Sequence of chain 2.B:
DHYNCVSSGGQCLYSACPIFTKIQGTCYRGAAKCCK

Binding-site contacts:
Ligand atom OXT contacts residue CYS27 of chain 1.D at 4.5 Å.
Ligand atom O contacts residue THR26 of chain 1.D at 4.2 Å.
Ligand atom OXT contacts residue ASP1 of chain 2.B at 4.3 Å.
Ligand atom CA contacts residue THR26 of chain 2.B at 3.0 Å.
Ligand atom O contacts residue GLY25 of chain 2.B at 4.2 Å.
Ligand atom CA contacts residue ASP1 of chain 2.B at 4.1 Å.
Ligand atom CA contacts residue ASP1 of chain 1.D at 4.5 Å.
Ligand atom C contacts residue SO41 of chain 1.I at 2.8 Å.
Ligand atom N contacts residue GLY25 of chain 2.B at 3.6 Å.
Ligand atom N contacts residue SO41 of chain 1.I at 2.9 Å (h-bond).
Ligand atom N contacts residue ASP1 of chain 2.B at 2.8 Å (salt-bridge).
Ligand atom O contacts residue THR26 of chain 2.B at 2.8 Å (h-bond).
Ligand atom C contacts residue GLY25 of chain 2.B at 4.1 Å.
Ligand atom O contacts residue SO41 of chain 1.I at 4.0 Å.
Ligand atom N contacts residue THR26 of chain 2.B at 3.0 Å (h-bond).
Ligand atom C contacts residue THR26 of chain 2.B at 3.5 Å.
Ligand atom O contacts residue ARG29 of chain 1.D at 4.0 Å.
Ligand atom C contacts residue THR26 of chain 1.D at 3.7 Å.
Ligand atom OXT contacts residue THR26 of chain 2.B at 4.2 Å.
Ligand atom N contacts residue THR26 of chain 1.D at 4.3 Å.
Ligand atom CA contacts residue GLY25 of chain 2.B at 3.0 Å.
Ligand atom C contacts residue ASP1 of chain 2.B at 4.5 Å.
Ligand atom CA contacts residue SO41 of chain 1.I at 2.7 Å.
Ligand atom OXT contacts residue THR26 of chain 1.D at 2.9 Å (h-bond).
Ligand atom C contacts residue ASP1 of chain 1.D at 4.1 Å.
Ligand atom OXT contacts residue SO41 of chain 1.I at 2.2 Å (h-bond).
Ligand atom O contacts residue GLY30 of chain 1.D at 3.8 Å.
Ligand atom OXT contacts residue ASP1 of chain 1.D at 3.5 Å.

The small molecule below binds the protein below.
Small molecule (SMILES): NCC(=O)O

Sequence of chain 1.D:
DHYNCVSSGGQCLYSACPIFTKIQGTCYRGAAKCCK